Sequence of chain 1.D:
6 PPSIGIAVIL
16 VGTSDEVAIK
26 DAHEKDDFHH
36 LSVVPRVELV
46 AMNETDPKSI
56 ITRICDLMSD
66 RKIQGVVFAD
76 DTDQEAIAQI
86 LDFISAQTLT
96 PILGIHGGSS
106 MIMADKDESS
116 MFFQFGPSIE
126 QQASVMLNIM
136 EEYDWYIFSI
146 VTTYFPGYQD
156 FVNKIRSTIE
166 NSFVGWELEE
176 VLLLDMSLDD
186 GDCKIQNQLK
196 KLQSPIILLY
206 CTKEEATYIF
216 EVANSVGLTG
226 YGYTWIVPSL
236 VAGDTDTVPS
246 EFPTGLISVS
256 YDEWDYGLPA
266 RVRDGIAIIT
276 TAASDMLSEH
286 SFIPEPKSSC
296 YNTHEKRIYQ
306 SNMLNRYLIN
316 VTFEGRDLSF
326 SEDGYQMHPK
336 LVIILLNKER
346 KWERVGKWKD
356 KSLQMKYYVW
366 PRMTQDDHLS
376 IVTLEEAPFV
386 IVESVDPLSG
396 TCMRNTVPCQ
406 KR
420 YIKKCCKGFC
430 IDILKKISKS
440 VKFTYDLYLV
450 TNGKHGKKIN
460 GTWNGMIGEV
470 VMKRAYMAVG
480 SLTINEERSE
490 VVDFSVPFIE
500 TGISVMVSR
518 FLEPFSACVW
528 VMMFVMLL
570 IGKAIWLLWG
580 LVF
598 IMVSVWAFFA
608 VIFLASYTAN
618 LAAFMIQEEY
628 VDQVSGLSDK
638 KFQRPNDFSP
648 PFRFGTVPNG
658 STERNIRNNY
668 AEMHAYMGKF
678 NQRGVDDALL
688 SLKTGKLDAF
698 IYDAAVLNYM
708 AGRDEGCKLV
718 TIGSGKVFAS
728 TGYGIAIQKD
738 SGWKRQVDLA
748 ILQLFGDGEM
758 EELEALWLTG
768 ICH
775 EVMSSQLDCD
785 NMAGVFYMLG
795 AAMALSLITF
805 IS

The protein below binds the small molecule below.
Small molecule (SMILES): N[C@@H](CCC(=O)O)C(=O)O

Binding-site contacts:
Ligand atom CA contacts residue HIS454 of chain 1.D at 4.1 Å.
Ligand atom C contacts residue HIS454 of chain 1.D at 3.4 Å.
Ligand atom CG contacts residue TYR699 of chain 1.D at 3.4 Å (hydrophobic).
Ligand atom OE1 contacts residue SER658 of chain 1.D at 4.2 Å.
Ligand atom OE2 contacts residue TYR699 of chain 1.D at 4.3 Å.
Ligand atom O contacts residue HIS454 of chain 1.D at 3.5 Å (h-bond).
Ligand atom OE2 contacts residue THR659 of chain 1.D at 3.6 Å.
Ligand atom N contacts residue THR482 of chain 1.D at 2.4 Å (h-bond).
Ligand atom N contacts residue SER480 of chain 1.D at 4.3 Å.
Ligand atom OXT contacts residue ARG487 of chain 1.D at 2.9 Å (salt-bridge).
Ligand atom OE1 contacts residue ASP700 of chain 1.D at 3.1 Å (salt-bridge).
Ligand atom C contacts residue SER658 of chain 1.D at 4.0 Å.
Ligand atom C contacts residue ARG487 of chain 1.D at 3.2 Å.
Ligand atom CA contacts residue SER658 of chain 1.D at 3.3 Å.
Ligand atom CD contacts residue SER658 of chain 1.D at 3.9 Å.
Ligand atom CD contacts residue VAL654 of chain 1.D at 4.3 Å (hydrophobic).
Ligand atom OE1 contacts residue TYR699 of chain 1.D at 3.2 Å.
Ligand atom OE2 contacts residue GLY657 of chain 1.D at 3.2 Å.
Ligand atom N contacts residue ASP700 of chain 1.D at 3.7 Å.
Ligand atom CD contacts residue ASP700 of chain 1.D at 4.3 Å.
Ligand atom CD contacts residue TYR699 of chain 1.D at 3.5 Å (hydrophobic).
Ligand atom OE1 contacts residue THR659 of chain 1.D at 3.3 Å.
Ligand atom CD contacts residue THR659 of chain 1.D at 4.1 Å.
Ligand atom OE2 contacts residue VAL654 of chain 1.D at 4.0 Å.
Ligand atom OXT contacts residue SER480 of chain 1.D at 3.5 Å (h-bond).
Ligand atom CG contacts residue ASP700 of chain 1.D at 4.2 Å.
Ligand atom CB contacts residue SER658 of chain 1.D at 4.3 Å.
Ligand atom OE2 contacts residue SER658 of chain 1.D at 3.0 Å (h-bond).
Ligand atom OXT contacts residue HIS454 of chain 1.D at 3.5 Å (h-bond).
Ligand atom CG contacts residue HIS454 of chain 1.D at 4.3 Å.
Ligand atom C contacts residue THR482 of chain 1.D at 3.7 Å.
Ligand atom N contacts residue SER658 of chain 1.D at 3.7 Å.
Ligand atom N contacts residue TYR730 of chain 1.D at 3.9 Å.
Ligand atom CB contacts residue HIS454 of chain 1.D at 3.5 Å.
Ligand atom C contacts residue SER480 of chain 1.D at 4.3 Å.
Ligand atom OXT contacts residue LEU481 of chain 1.D at 3.3 Å.
Ligand atom O contacts residue ARG487 of chain 1.D at 2.5 Å (salt-bridge).
Ligand atom O contacts residue SER658 of chain 1.D at 3.8 Å.
Ligand atom CA contacts residue THR482 of chain 1.D at 3.3 Å.
Ligand atom OXT contacts residue THR482 of chain 1.D at 2.8 Å (h-bond).